This protein binds this small molecule.
Small molecule (SMILES): Cc1cc(CCNCc2ccc3c(C)cc(N)nc3c2)ccc1C#N

Binding-site contacts:
Ligand atom C09 contacts residue VAL271 of chain 1.A at 4.0 Å (hydrophobic).
Ligand atom C15 contacts residue PRO269 of chain 1.A at 4.2 Å (hydrophobic).
Ligand atom C14 contacts residue HEM1 of chain 1.C at 3.0 Å.
Ligand atom C13 contacts residue HEM1 of chain 1.C at 3.6 Å.
Ligand atom N17 contacts residue TYR292 of chain 1.A at 3.6 Å.
Ligand atom C20 contacts residue GLU296 of chain 1.A at 3.0 Å.
Ligand atom C06 contacts residue HEM1 of chain 1.C at 3.4 Å.
Ligand atom C15 contacts residue HEM1 of chain 1.C at 3.1 Å.
Ligand atom C11 contacts residue HEM1 of chain 1.C at 4.1 Å.
Ligand atom C10 contacts residue HEM1 of chain 1.C at 4.0 Å.
Ligand atom N18 contacts residue HEM1 of chain 1.C at 4.0 Å.
Ligand atom C20 contacts residue HEM1 of chain 1.C at 3.4 Å.
Ligand atom C09 contacts residue HEM1 of chain 1.C at 3.6 Å.
Ligand atom C01 contacts residue HIS41 of chain 1.A at 3.2 Å.
Ligand atom N17 contacts residue GLU296 of chain 1.A at 2.8 Å (salt-bridge).
Ligand atom N25 contacts residue TRP10 of chain 1.B at 3.2 Å.
Ligand atom N18 contacts residue GLU296 of chain 1.A at 2.8 Å (salt-bridge).
Ligand atom C16 contacts residue PRO269 of chain 1.A at 3.9 Å (hydrophobic).
Ligand atom N17 contacts residue HEM1 of chain 1.C at 3.6 Å.
Ligand atom C15 contacts residue TRP291 of chain 1.A at 4.2 Å (hydrophobic).
Ligand atom C09 contacts residue GLU296 of chain 1.A at 4.2 Å.
Ligand atom N17 contacts residue MET293 of chain 1.A at 4.1 Å.
Ligand atom C16 contacts residue TRP291 of chain 1.A at 3.7 Å (hydrophobic).
Ligand atom C19 contacts residue HEM1 of chain 1.C at 4.2 Å.
Ligand atom C19 contacts residue GLU296 of chain 1.A at 3.4 Å.
Ligand atom N18 contacts residue PRO269 of chain 1.A at 4.1 Å.
Ligand atom N07 contacts residue HEM1 of chain 1.C at 3.5 Å (h-bond).
Ligand atom C16 contacts residue GLU296 of chain 1.A at 3.4 Å.
Ligand atom N17 contacts residue TRP291 of chain 1.A at 2.6 Å (h-bond).
Ligand atom N17 contacts residue PRO269 of chain 1.A at 3.7 Å.
Ligand atom C08 contacts residue HEM1 of chain 1.C at 2.9 Å.
Ligand atom C04 contacts residue HEM1 of chain 1.C at 4.1 Å.
Ligand atom C11 contacts residue VAL271 of chain 1.A at 3.3 Å (hydrophobic).
Ligand atom C23 contacts residue MET40 of chain 1.A at 4.2 Å (hydrophobic).
Ligand atom C16 contacts residue HEM1 of chain 1.C at 3.6 Å.
Ligand atom C14 contacts residue PHE288 of chain 1.A at 3.8 Å (hydrophobic).
Ligand atom C10 contacts residue VAL271 of chain 1.A at 3.2 Å (hydrophobic).
Ligand atom C24 contacts residue MET40 of chain 1.A at 4.2 Å (hydrophobic).
Ligand atom C05 contacts residue HEM1 of chain 1.C at 3.1 Å.
Ligand atom C12 contacts residue HEM1 of chain 1.C at 4.1 Å.

Sequence of chain 1.B:
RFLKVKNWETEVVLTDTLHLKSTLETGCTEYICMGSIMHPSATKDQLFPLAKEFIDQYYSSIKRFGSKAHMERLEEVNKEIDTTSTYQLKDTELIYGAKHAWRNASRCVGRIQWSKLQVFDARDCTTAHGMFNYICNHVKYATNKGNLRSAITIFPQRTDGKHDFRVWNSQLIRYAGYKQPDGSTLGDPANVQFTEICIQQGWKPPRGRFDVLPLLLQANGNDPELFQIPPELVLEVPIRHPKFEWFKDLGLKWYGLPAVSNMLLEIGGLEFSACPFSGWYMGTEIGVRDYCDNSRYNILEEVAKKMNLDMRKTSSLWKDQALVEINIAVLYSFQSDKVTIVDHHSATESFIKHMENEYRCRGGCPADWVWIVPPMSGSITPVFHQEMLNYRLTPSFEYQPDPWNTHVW

Sequence of chain 1.A:
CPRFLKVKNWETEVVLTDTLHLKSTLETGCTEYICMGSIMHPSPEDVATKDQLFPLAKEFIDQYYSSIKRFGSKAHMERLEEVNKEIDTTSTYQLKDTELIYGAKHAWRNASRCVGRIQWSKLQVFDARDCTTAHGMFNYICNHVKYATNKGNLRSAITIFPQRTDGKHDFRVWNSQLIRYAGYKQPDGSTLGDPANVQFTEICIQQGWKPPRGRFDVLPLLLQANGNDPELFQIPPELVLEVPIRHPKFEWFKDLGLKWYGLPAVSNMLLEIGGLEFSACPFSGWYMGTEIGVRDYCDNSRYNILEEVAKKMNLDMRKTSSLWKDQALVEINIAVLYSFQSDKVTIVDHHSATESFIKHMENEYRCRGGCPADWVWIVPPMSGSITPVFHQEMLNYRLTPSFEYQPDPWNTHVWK